Sequence of chain 1.D:
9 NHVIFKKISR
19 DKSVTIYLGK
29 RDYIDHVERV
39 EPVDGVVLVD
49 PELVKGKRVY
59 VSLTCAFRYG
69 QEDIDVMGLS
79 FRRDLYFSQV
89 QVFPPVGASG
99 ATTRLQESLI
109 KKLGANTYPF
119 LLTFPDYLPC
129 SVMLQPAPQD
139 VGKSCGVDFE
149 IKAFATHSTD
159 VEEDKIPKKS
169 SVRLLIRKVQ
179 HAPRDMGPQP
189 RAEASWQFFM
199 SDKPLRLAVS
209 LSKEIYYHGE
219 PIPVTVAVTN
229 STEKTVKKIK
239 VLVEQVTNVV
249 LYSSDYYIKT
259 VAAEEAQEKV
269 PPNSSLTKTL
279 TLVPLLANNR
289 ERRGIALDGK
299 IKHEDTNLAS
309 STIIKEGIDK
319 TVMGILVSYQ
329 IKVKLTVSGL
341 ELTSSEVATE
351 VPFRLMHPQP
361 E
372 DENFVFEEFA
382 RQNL

Binding-site contacts:
Ligand atom O41 contacts residue LYS298 of chain 1.D at 3.3 Å (salt-bridge).
Ligand atom P1 contacts residue LYS15 of chain 1.D at 4.1 Å.
Ligand atom P4 contacts residue HIS301 of chain 1.D at 3.8 Å.
Ligand atom P5 contacts residue LEU173 of chain 1.D at 4.4 Å.
Ligand atom O42 contacts residue HIS301 of chain 1.D at 3.5 Å.
Ligand atom O41 contacts residue LYS300 of chain 1.D at 2.8 Å (salt-bridge).
Ligand atom P4 contacts residue LYS298 of chain 1.D at 4.0 Å.
Ligand atom O43 contacts residue HIS301 of chain 1.D at 2.7 Å (h-bond).
Ligand atom C1 contacts residue ARG171 of chain 1.D at 4.0 Å.
Ligand atom C5 contacts residue LYS15 of chain 1.D at 4.2 Å.
Ligand atom O52 contacts residue HIS301 of chain 1.D at 3.9 Å.
Ligand atom O13 contacts residue ARG171 of chain 1.D at 3.2 Å.
Ligand atom O53 contacts residue ALA381 of chain 1.D at 3.9 Å.
Ligand atom O51 contacts residue LEU173 of chain 1.D at 3.1 Å (h-bond).
Ligand atom O51 contacts residue ARG171 of chain 1.D at 4.5 Å.
Ligand atom O12 contacts residue LYS15 of chain 1.D at 4.1 Å.
Ligand atom O6 contacts residue LYS15 of chain 1.D at 2.8 Å (salt-bridge).
Ligand atom O5 contacts residue LEU173 of chain 1.D at 4.1 Å.
Ligand atom O13 contacts residue LYS15 of chain 1.D at 3.1 Å (salt-bridge).
Ligand atom O51 contacts residue LEU172 of chain 1.D at 3.9 Å.
Ligand atom O53 contacts residue LYS15 of chain 1.D at 4.2 Å.
Ligand atom O42 contacts residue LYS298 of chain 1.D at 3.4 Å.
Ligand atom O11 contacts residue ARG171 of chain 1.D at 4.0 Å.
Ligand atom C6 contacts residue LYS15 of chain 1.D at 3.9 Å.
Ligand atom P4 contacts residue LYS300 of chain 1.D at 3.9 Å.
Ligand atom P1 contacts residue ARG171 of chain 1.D at 4.1 Å.
Ligand atom O6 contacts residue ARG171 of chain 1.D at 3.6 Å.
Ligand atom C6 contacts residue ARG171 of chain 1.D at 3.6 Å.
Ligand atom O43 contacts residue LYS300 of chain 1.D at 3.8 Å.
Ligand atom O51 contacts residue PHE380 of chain 1.D at 3.6 Å.
Ligand atom O53 contacts residue PHE380 of chain 1.D at 4.3 Å.
Ligand atom O52 contacts residue LEU173 of chain 1.D at 4.3 Å.
Ligand atom C1 contacts residue LYS15 of chain 1.D at 4.1 Å.
Ligand atom O1 contacts residue ARG171 of chain 1.D at 3.2 Å (salt-bridge).
Ligand atom O2 contacts residue ARG171 of chain 1.D at 3.9 Å.
Ligand atom P5 contacts residue PHE380 of chain 1.D at 4.3 Å.

The small molecule below binds the protein below.
Small molecule (SMILES): O=P(O)(O)O[C@@H]1[C@H](O)[C@H](O)[C@@H](OP(=O)(O)O)[C@H](OP(=O)(O)O)[C@H]1O